Sequence of chain 1.A:
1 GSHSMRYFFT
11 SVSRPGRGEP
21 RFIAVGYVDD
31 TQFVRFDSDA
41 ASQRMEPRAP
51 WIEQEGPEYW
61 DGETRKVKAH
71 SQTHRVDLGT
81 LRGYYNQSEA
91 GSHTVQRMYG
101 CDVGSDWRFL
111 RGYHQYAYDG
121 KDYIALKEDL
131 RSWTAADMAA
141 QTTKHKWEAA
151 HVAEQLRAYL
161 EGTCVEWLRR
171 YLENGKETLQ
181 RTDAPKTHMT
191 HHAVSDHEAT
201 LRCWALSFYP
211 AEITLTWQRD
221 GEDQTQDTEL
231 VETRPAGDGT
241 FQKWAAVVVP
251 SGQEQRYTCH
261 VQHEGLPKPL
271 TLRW

The small molecule below binds the protein below.
Small molecule (SMILES): CC[C@H](C)[C@H](NC(=O)[C@H](CO)NC(=O)[C@H](CC(C)C)NC(=O)[C@H](COP(=O)(O)O)NC(=O)[C@H](C)NC(=O)[C@H](CCC(N)=O)NC(=O)[C@@H](N)CCCN=C(N)N)C(=O)N[C@@H](CO)C(=O)N[C@H](C(=O)O)C(C)C

Binding-site contacts:
Ligand atom CB contacts residue TYR99 of chain 1.A at 3.4 Å (hydrophobic).
Ligand atom NE2 contacts residue MET45 of chain 1.A at 3.4 Å.
Ligand atom N contacts residue TYR171 of chain 1.A at 2.8 Å (h-bond).
Ligand atom OXT contacts residue LYS146 of chain 1.A at 3.2 Å (salt-bridge).
Ligand atom N contacts residue TYR99 of chain 1.A at 3.1 Å (h-bond).
Ligand atom CA contacts residue TYR171 of chain 1.A at 3.5 Å (hydrophobic).
Ligand atom O contacts residue TRP147 of chain 1.A at 2.8 Å (h-bond).
Ligand atom O contacts residue TYR84 of chain 1.A at 3.0 Å (h-bond).
Ligand atom O contacts residue TYR159 of chain 1.A at 2.8 Å (h-bond).
Ligand atom N contacts residue ASP77 of chain 1.A at 3.0 Å (salt-bridge).
Ligand atom NH1 contacts residue TRP167 of chain 1.A at 3.5 Å (h-bond).
Ligand atom O contacts residue THR143 of chain 1.A at 2.7 Å (h-bond).
Ligand atom CD contacts residue GLU63 of chain 1.A at 3.6 Å.
Ligand atom OE1 contacts residue VAL67 of chain 1.A at 3.6 Å.
Ligand atom OG contacts residue ASP77 of chain 1.A at 2.8 Å (salt-bridge).
Ligand atom N contacts residue TYR7 of chain 1.A at 3.0 Å (h-bond).
Ligand atom CA contacts residue TYR99 of chain 1.A at 3.5 Å (hydrophobic).
Ligand atom O contacts residue LYS66 of chain 1.A at 2.9 Å (salt-bridge).
Ligand atom C contacts residue ASP77 of chain 1.A at 3.6 Å.
Ligand atom CA contacts residue TYR7 of chain 1.A at 3.4 Å (hydrophobic).
Ligand atom CD1 contacts residue ARG97 of chain 1.A at 3.6 Å.
Ligand atom N contacts residue GLU63 of chain 1.A at 3.1 Å (salt-bridge).
Ligand atom CG contacts residue GLU63 of chain 1.A at 3.4 Å.
Ligand atom O3P contacts residue ARG65 of chain 1.A at 3.1 Å (salt-bridge).
Ligand atom CA contacts residue ASP77 of chain 1.A at 3.2 Å.
Ligand atom NE2 contacts residue GLU63 of chain 1.A at 2.8 Å (salt-bridge).
Ligand atom CA contacts residue TYR159 of chain 1.A at 3.5 Å (hydrophobic).
Ligand atom CD1 contacts residue GLN155 of chain 1.A at 3.1 Å.
Ligand atom CB contacts residue THR143 of chain 1.A at 3.5 Å.
Ligand atom O1P contacts residue LYS66 of chain 1.A at 3.0 Å (salt-bridge).
Ligand atom N contacts residue TYR7 of chain 1.A at 3.6 Å.
Ligand atom CD contacts residue TRP167 of chain 1.A at 3.5 Å (hydrophobic).
Ligand atom C contacts residue TYR7 of chain 1.A at 3.5 Å (hydrophobic).
Ligand atom N contacts residue TYR159 of chain 1.A at 3.4 Å.
Ligand atom OG contacts residue THR73 of chain 1.A at 3.4 Å (h-bond).
Ligand atom CG contacts residue GLU63 of chain 1.A at 3.4 Å.
Ligand atom O contacts residue THR73 of chain 1.A at 2.9 Å.
Ligand atom O contacts residue LYS146 of chain 1.A at 3.1 Å (salt-bridge).
Ligand atom CB contacts residue ASP77 of chain 1.A at 3.2 Å.
Ligand atom CB contacts residue GLU63 of chain 1.A at 3.6 Å.